Binding-site contacts:
Ligand atom C4 contacts residue TYR83 of chain 1.B at 4.1 Å (hydrophobic).
Ligand atom C20 contacts residue HEM1 of chain 1.H at 3.9 Å.
Ligand atom C22 contacts residue HEM1 of chain 1.H at 3.2 Å.
Ligand atom C6 contacts residue TYR83 of chain 1.B at 3.9 Å (hydrophobic).
Ligand atom C21 contacts residue ILE351 of chain 1.B at 4.1 Å (hydrophobic).
Ligand atom C21 contacts residue THR291 of chain 1.B at 3.6 Å.
Ligand atom C2 contacts residue VAL353 of chain 1.B at 3.8 Å (hydrophobic).
Ligand atom C6 contacts residue ILE85 of chain 1.B at 3.6 Å (hydrophobic).
Ligand atom O1 contacts residue GLN377 of chain 1.B at 4.1 Å.
Ligand atom C26 contacts residue ALA286 of chain 1.B at 4.1 Å (hydrophobic).
Ligand atom O1 contacts residue TYR83 of chain 1.B at 4.1 Å.
Ligand atom C21 contacts residue ILE461 of chain 1.B at 4.1 Å (hydrophobic).
Ligand atom C7 contacts residue TYR83 of chain 1.B at 4.0 Å (hydrophobic).
Ligand atom C24 contacts residue LEU102 of chain 1.B at 3.9 Å (hydrophobic).
Ligand atom C16 contacts residue LEU102 of chain 1.B at 4.0 Å (hydrophobic).
Ligand atom C5 contacts residue ILE85 of chain 1.B at 4.1 Å (hydrophobic).
Ligand atom C19 contacts residue GLN356 of chain 1.B at 3.9 Å.
Ligand atom O2 contacts residue HEM1 of chain 1.H at 2.7 Å.
Ligand atom C7 contacts residue GLN356 of chain 1.B at 3.9 Å.
Ligand atom C7 contacts residue ILE85 of chain 1.B at 3.9 Å (hydrophobic).
Ligand atom C2 contacts residue PHE458 of chain 1.B at 3.9 Å (hydrophobic).
Ligand atom C25 contacts residue GLU283 of chain 1.B at 3.7 Å.
Ligand atom C19 contacts residue VAL353 of chain 1.B at 3.5 Å (hydrophobic).
Ligand atom C19 contacts residue THR354 of chain 1.B at 3.4 Å.
Ligand atom C3 contacts residue ILE85 of chain 1.B at 3.9 Å (hydrophobic).
Ligand atom C16 contacts residue HEM1 of chain 1.H at 3.5 Å.
Ligand atom C25 contacts residue GLY287 of chain 1.B at 4.1 Å.
Ligand atom C11 contacts residue SER352 of chain 1.B at 4.0 Å.
Ligand atom C18 contacts residue SER352 of chain 1.B at 4.0 Å.
Ligand atom C27 contacts residue LEU102 of chain 1.B at 3.7 Å (hydrophobic).
Ligand atom C19 contacts residue SER352 of chain 1.B at 3.6 Å.
Ligand atom C18 contacts residue HEM1 of chain 1.H at 3.5 Å.
Ligand atom C5 contacts residue GLN356 of chain 1.B at 3.2 Å.
Ligand atom C4 contacts residue GLN356 of chain 1.B at 3.2 Å.
Ligand atom C27 contacts residue HEM1 of chain 1.H at 3.5 Å.
Ligand atom C1 contacts residue LEU460 of chain 1.B at 3.6 Å (hydrophobic).
Ligand atom C11 contacts residue LEU460 of chain 1.B at 4.0 Å (hydrophobic).
Ligand atom C6 contacts residue GLN356 of chain 1.B at 3.2 Å.
Ligand atom C4 contacts residue THR354 of chain 1.B at 4.1 Å.
Ligand atom C27 contacts residue GLU283 of chain 1.B at 3.3 Å.

Sequence of chain 1.B:
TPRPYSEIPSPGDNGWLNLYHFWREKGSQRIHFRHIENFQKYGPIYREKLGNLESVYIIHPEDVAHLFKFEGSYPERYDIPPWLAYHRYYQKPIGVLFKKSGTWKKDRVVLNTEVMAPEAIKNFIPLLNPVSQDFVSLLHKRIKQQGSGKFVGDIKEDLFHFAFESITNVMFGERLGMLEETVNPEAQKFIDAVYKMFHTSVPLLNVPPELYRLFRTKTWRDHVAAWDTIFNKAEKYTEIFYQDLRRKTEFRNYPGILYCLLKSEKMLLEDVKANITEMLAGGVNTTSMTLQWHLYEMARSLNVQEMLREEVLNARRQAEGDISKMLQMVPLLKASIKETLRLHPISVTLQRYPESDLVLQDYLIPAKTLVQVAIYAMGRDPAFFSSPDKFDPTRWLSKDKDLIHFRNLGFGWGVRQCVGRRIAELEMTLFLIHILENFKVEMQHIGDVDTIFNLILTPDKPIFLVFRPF

This small molecule binds to this protein.
Small molecule (SMILES): CC(C)CC[C@@H](O)[C@@H](C)[C@H]1CC[C@H]2[C@@H]3CC=C4C[C@@H](O)CC[C@]4(C)[C@H]3CC[C@]12C